Sequence of chain 1.B:
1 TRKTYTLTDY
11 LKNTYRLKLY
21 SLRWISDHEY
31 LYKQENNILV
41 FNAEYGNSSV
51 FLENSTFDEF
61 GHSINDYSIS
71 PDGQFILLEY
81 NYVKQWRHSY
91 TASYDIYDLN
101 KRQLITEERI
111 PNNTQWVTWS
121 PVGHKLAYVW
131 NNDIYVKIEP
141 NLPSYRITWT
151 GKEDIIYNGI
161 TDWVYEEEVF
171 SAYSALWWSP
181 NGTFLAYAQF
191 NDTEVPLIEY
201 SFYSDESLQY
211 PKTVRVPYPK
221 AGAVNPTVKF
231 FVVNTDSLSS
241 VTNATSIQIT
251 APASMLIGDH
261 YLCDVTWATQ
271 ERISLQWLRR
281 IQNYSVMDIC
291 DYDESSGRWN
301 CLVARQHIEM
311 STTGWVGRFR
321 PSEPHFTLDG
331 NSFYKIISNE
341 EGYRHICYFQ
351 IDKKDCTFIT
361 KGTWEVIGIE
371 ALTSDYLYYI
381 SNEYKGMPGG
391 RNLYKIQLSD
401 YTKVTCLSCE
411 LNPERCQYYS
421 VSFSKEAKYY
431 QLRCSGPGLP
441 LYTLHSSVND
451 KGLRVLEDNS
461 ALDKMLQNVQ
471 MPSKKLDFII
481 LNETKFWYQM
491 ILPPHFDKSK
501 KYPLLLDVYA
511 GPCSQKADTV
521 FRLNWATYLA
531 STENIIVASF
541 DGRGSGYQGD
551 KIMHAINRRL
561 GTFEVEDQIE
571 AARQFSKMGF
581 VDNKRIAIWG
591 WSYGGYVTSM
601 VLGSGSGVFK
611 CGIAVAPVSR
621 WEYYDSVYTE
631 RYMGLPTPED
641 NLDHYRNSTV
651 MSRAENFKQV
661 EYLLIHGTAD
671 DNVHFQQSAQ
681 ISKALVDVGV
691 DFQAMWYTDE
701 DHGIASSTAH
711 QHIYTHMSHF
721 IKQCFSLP

Binding-site contacts:
Ligand atom C2 contacts residue ASN112 of chain 1.B at 2.3 Å.
Ligand atom C8 contacts residue PRO111 of chain 1.B at 4.2 Å (hydrophobic).
Ligand atom N2 contacts residue ASN112 of chain 1.B at 2.8 Å (h-bond).
Ligand atom C4 contacts residue ASN112 of chain 1.B at 4.1 Å.
Ligand atom O5 contacts residue ASN112 of chain 1.B at 2.4 Å (h-bond).
Ligand atom C7 contacts residue ASN112 of chain 1.B at 3.3 Å.
Ligand atom C3 contacts residue ASN112 of chain 1.B at 3.7 Å.
Ligand atom C5 contacts residue ASN112 of chain 1.B at 3.7 Å.
Ligand atom C8 contacts residue ILE110 of chain 1.B at 3.5 Å (hydrophobic).
Ligand atom N2 contacts residue ARG109 of chain 1.B at 4.3 Å.
Ligand atom C8 contacts residue ASN112 of chain 1.B at 4.3 Å.
Ligand atom C1 contacts residue ASN112 of chain 1.B at 1.5 Å.
Ligand atom C8 contacts residue ARG109 of chain 1.B at 3.8 Å.
Ligand atom O7 contacts residue ASN112 of chain 1.B at 3.4 Å (h-bond).

This protein binds this small molecule.
Small molecule (SMILES): CC(=O)N[C@@H]1[C@@H](O)[C@H](O)[C@@H](CO)O[C@H]1O